Sequence of chain 58.E:
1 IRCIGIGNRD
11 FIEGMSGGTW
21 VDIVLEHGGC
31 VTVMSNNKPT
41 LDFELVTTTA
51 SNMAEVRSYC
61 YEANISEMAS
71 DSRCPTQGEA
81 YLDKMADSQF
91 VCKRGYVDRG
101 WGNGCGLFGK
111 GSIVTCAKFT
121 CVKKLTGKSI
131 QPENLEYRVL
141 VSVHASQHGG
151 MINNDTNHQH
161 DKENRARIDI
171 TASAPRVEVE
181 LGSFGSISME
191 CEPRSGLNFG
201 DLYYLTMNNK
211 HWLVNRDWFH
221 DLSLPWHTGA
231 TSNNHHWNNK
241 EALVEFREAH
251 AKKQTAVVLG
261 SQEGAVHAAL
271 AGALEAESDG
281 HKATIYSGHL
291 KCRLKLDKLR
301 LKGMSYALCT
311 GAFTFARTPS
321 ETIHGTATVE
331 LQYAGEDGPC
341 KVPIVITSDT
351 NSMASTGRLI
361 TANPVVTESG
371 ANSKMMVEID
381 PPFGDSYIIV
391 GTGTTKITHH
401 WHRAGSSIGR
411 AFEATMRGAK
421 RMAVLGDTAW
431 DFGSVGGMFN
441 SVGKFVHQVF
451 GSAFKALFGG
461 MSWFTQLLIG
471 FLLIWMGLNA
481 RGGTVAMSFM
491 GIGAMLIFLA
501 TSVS

This small molecule binds to this protein.
Small molecule (SMILES): CC(=O)N[C@H]1[C@H](O[C@H]2[C@H](O)[C@@H](NC(C)=O)CO[C@@H]2CO[C@@H]2O[C@@H](C)[C@@H](O)[C@@H](O)[C@@H]2O)O[C@H](CO)[C@@H](O)[C@@H]1O

Binding-site contacts:
Ligand atom O5 contacts residue ASN157 of chain 58.E at 4.0 Å.
Ligand atom O5 contacts residue THR156 of chain 58.E at 3.8 Å.
Ligand atom C1 contacts residue ASN154 of chain 58.E at 1.4 Å.
Ligand atom C4 contacts residue ASN154 of chain 58.E at 4.2 Å.
Ligand atom C5 contacts residue ASP161 of chain 58.E at 4.5 Å.
Ligand atom C6 contacts residue THR156 of chain 58.E at 3.6 Å.
Ligand atom C5 contacts residue THR156 of chain 58.E at 3.8 Å.
Ligand atom C4 contacts residue MET151 of chain 58.E at 3.9 Å (hydrophobic).
Ligand atom C5 contacts residue MET151 of chain 58.E at 3.9 Å (hydrophobic).
Ligand atom C1 contacts residue GLY150 of chain 58.E at 4.0 Å.
Ligand atom C3 contacts residue ASN154 of chain 58.E at 3.8 Å.
Ligand atom C2 contacts residue ASN154 of chain 58.E at 2.4 Å.
Ligand atom C4 contacts residue ASP161 of chain 58.E at 4.0 Å.
Ligand atom C8 contacts residue ASN157 of chain 58.E at 3.6 Å.
Ligand atom O7 contacts residue GLY150 of chain 58.E at 2.9 Å (h-bond).
Ligand atom C6 contacts residue ASP161 of chain 58.E at 3.6 Å.
Ligand atom N2 contacts residue ASN154 of chain 58.E at 2.9 Å (h-bond).
Ligand atom C1 contacts residue MET151 of chain 58.E at 4.2 Å (hydrophobic).
Ligand atom O5 contacts residue ASN154 of chain 58.E at 2.3 Å (h-bond).
Ligand atom O5 contacts residue MET151 of chain 58.E at 3.9 Å.
Ligand atom C1 contacts residue THR156 of chain 58.E at 4.0 Å.
Ligand atom C2 contacts residue MET151 of chain 58.E at 4.2 Å (hydrophobic).
Ligand atom C7 contacts residue GLY150 of chain 58.E at 3.0 Å.
Ligand atom C8 contacts residue GLY150 of chain 58.E at 3.7 Å.
Ligand atom O6 contacts residue MET151 of chain 58.E at 4.3 Å.
Ligand atom O6 contacts residue HIS148 of chain 58.E at 3.8 Å.
Ligand atom O4 contacts residue ASP161 of chain 58.E at 4.0 Å.
Ligand atom C5 contacts residue THR156 of chain 58.E at 3.9 Å.
Ligand atom O7 contacts residue HIS148 of chain 58.E at 3.6 Å (h-bond).
Ligand atom C2 contacts residue GLY150 of chain 58.E at 3.7 Å.
Ligand atom O7 contacts residue ASN154 of chain 58.E at 4.2 Å.
Ligand atom C3 contacts residue MET151 of chain 58.E at 4.0 Å (hydrophobic).
Ligand atom C6 contacts residue THR156 of chain 58.E at 3.9 Å.
Ligand atom O6 contacts residue THR156 of chain 58.E at 4.4 Å.
Ligand atom N2 contacts residue GLY150 of chain 58.E at 3.4 Å (h-bond).
Ligand atom O5 contacts residue THR156 of chain 58.E at 3.8 Å.
Ligand atom C7 contacts residue ASN154 of chain 58.E at 3.7 Å.
Ligand atom C6 contacts residue ASN157 of chain 58.E at 3.3 Å.
Ligand atom C5 contacts residue ASN154 of chain 58.E at 3.6 Å.